The small molecule below binds the protein below.
Small molecule (SMILES): COc1ccc2[nH]cc(CCN)c2c1

Sequence of chain 1.B:
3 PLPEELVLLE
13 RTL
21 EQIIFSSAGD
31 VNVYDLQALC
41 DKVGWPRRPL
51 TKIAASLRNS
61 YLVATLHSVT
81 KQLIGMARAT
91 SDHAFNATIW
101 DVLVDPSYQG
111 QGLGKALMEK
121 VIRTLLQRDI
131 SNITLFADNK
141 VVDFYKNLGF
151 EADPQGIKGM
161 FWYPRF

Binding-site contacts:
Ligand atom C7 contacts residue PHE166 of chain 1.B at 3.8 Å (hydrophobic).
Ligand atom C1 contacts residue PHE166 of chain 1.B at 4.4 Å (hydrophobic).
Ligand atom N2 contacts residue ASP138 of chain 1.B at 4.1 Å.
Ligand atom N1 contacts residue ASP101 of chain 1.B at 4.0 Å.
Ligand atom C8 contacts residue ASP101 of chain 1.B at 3.9 Å.
Ligand atom C11 contacts residue TRP45 of chain 1.B at 3.6 Å (hydrophobic).
Ligand atom C10 contacts residue TRP45 of chain 1.B at 3.5 Å (hydrophobic).
Ligand atom N2 contacts residue TRP45 of chain 1.B at 4.1 Å.
Ligand atom C6 contacts residue PHE166 of chain 1.B at 4.3 Å (hydrophobic).
Ligand atom C6 contacts residue ASN132 of chain 1.A at 4.2 Å.
Ligand atom O1 contacts residue PHE166 of chain 1.B at 4.3 Å.
Ligand atom C2 contacts residue PHE166 of chain 1.B at 4.2 Å (hydrophobic).

Sequence of chain 1.A:
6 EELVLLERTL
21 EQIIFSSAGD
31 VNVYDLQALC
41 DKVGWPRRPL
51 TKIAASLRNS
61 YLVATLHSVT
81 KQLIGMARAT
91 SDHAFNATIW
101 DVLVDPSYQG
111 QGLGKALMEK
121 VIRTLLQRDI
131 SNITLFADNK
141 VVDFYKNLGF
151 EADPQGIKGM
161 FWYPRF